Binding-site contacts:
Ligand atom C1 contacts residue GLN217 of chain 3.A at 3.7 Å.
Ligand atom C8 contacts residue GLU181 of chain 3.A at 3.7 Å.
Ligand atom O6 contacts residue GLU181 of chain 3.A at 3.0 Å (salt-bridge).
Ligand atom C2 contacts residue SER218 of chain 3.A at 3.7 Å.
Ligand atom O10 contacts residue LEU185 of chain 3.A at 3.3 Å.
Ligand atom C5 contacts residue ALA125 of chain 3.A at 3.5 Å (hydrophobic).
Ligand atom O3 contacts residue GLN213 of chain 3.A at 3.1 Å (h-bond).
Ligand atom O8 contacts residue GLN217 of chain 3.A at 3.0 Å (h-bond).
Ligand atom C7 contacts residue GLN213 of chain 3.A at 3.7 Å.
Ligand atom O1A contacts residue THR126 of chain 3.A at 3.2 Å (h-bond).
Ligand atom C1 contacts residue THR126 of chain 3.A at 3.4 Å.
Ligand atom O9 contacts residue TYR88 of chain 3.A at 3.0 Å (h-bond).
Ligand atom O9 contacts residue HIS174 of chain 3.A at 3.2 Å (h-bond).
Ligand atom C9 contacts residue GLU181 of chain 3.A at 3.3 Å.
Ligand atom C4 contacts residue GLN217 of chain 3.A at 3.2 Å.
Ligand atom C9 contacts residue TYR88 of chain 3.A at 3.4 Å (hydrophobic).
Ligand atom C11 contacts residue GLY124 of chain 3.A at 3.7 Å.
Ligand atom C3 contacts residue GLN217 of chain 3.A at 3.0 Å.
Ligand atom C6 contacts residue GLU181 of chain 3.A at 3.7 Å.
Ligand atom O1A contacts residue SER127 of chain 3.A at 2.9 Å (h-bond).
Ligand atom O9 contacts residue GLU181 of chain 3.A at 2.8 Å (salt-bridge).
Ligand atom C1 contacts residue GLN217 of chain 3.A at 3.2 Å.
Ligand atom O1B contacts residue GLN217 of chain 3.A at 2.6 Å (h-bond).
Ligand atom C10 contacts residue ALA125 of chain 3.A at 3.7 Å (hydrophobic).
Ligand atom C5 contacts residue GLN217 of chain 3.A at 3.2 Å.
Ligand atom C5 contacts residue GLY216 of chain 3.A at 3.5 Å.
Ligand atom O7 contacts residue LEU185 of chain 3.A at 3.4 Å.
Ligand atom C9 contacts residue HIS174 of chain 3.A at 3.3 Å.
Ligand atom C7 contacts residue TRP142 of chain 3.A at 3.6 Å (hydrophobic).
Ligand atom O5 contacts residue SER218 of chain 3.A at 3.5 Å (h-bond).
Ligand atom O2 contacts residue GLN217 of chain 3.A at 3.6 Å (h-bond).
Ligand atom C4 contacts residue ALA125 of chain 3.A at 3.4 Å (hydrophobic).
Ligand atom O6 contacts residue GLY216 of chain 3.A at 3.4 Å (h-bond).
Ligand atom O5 contacts residue GLY216 of chain 3.A at 3.6 Å (h-bond).
Ligand atom C11 contacts residue ALA125 of chain 3.A at 3.7 Å (hydrophobic).
Ligand atom C8 contacts residue GLN213 of chain 3.A at 3.7 Å.
Ligand atom O3 contacts residue GLY216 of chain 3.A at 3.1 Å (h-bond).
Ligand atom N5 contacts residue ALA125 of chain 3.A at 2.8 Å (h-bond).
Ligand atom O1A contacts residue GLN217 of chain 3.A at 3.7 Å.
Ligand atom O1B contacts residue THR126 of chain 3.A at 2.8 Å (h-bond).

This small molecule binds to this protein.
Small molecule (SMILES): CC(=O)N[C@@H]1[C@@H](O)[C@H](O[C@@H]2O[C@H](CO)[C@H](O)[C@H](O[C@]3(C(=O)O)C[C@H](O)[C@@H](NC(C)=O)[C@H]([C@H](O)[C@H](O)CO)O3)[C@H]2O)[C@@H](CO)O[C@H]1O

Sequence of chain 3.A:
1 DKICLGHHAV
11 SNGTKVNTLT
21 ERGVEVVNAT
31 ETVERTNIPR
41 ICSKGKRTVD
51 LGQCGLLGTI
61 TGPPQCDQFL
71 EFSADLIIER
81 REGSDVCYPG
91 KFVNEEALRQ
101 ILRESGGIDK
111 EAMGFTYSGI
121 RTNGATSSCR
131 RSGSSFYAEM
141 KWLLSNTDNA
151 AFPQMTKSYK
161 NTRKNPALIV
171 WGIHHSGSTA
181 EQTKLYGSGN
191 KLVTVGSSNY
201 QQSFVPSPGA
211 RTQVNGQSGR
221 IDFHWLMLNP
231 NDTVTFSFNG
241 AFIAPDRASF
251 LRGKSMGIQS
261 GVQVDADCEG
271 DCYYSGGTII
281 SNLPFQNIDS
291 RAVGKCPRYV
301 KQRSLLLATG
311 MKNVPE